Sequence of chain 1.A:
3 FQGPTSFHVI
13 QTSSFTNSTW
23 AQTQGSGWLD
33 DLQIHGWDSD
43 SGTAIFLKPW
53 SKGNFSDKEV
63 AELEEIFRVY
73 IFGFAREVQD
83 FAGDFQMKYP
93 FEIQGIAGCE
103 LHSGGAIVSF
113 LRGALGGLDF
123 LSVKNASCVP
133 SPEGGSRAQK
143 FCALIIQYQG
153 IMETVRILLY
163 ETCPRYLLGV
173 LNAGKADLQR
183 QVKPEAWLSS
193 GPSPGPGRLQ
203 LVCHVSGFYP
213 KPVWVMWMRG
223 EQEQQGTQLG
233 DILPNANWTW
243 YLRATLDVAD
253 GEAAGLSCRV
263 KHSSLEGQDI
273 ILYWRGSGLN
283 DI

Binding-site contacts:
Ligand atom C6 contacts residue LEU170 of chain 1.A at 4.1 Å (hydrophobic).
Ligand atom O7 contacts residue PHE57 of chain 1.A at 3.3 Å.
Ligand atom C8 contacts residue PHE57 of chain 1.A at 3.9 Å (hydrophobic).
Ligand atom C2 contacts residue ASN56 of chain 1.A at 2.4 Å.
Ligand atom C8 contacts residue ASN56 of chain 1.A at 3.9 Å.
Ligand atom C7 contacts residue PHE57 of chain 1.A at 4.0 Å (hydrophobic).
Ligand atom O5 contacts residue ARG167 of chain 1.A at 4.1 Å.
Ligand atom C1 contacts residue ARG167 of chain 1.A at 4.1 Å.
Ligand atom C6 contacts residue LEU170 of chain 1.A at 3.9 Å (hydrophobic).
Ligand atom C8 contacts residue LEU170 of chain 1.A at 3.5 Å (hydrophobic).
Ligand atom C4 contacts residue ARG167 of chain 1.A at 4.3 Å.
Ligand atom C6 contacts residue ASN174 of chain 1.A at 3.9 Å.
Ligand atom O4 contacts residue ARG167 of chain 1.A at 4.0 Å.
Ligand atom C3 contacts residue ASN56 of chain 1.A at 3.8 Å.
Ligand atom C4 contacts residue ASN56 of chain 1.A at 4.2 Å.
Ligand atom C7 contacts residue ARG167 of chain 1.A at 3.6 Å.
Ligand atom C5 contacts residue ARG167 of chain 1.A at 4.3 Å.
Ligand atom C7 contacts residue ASN56 of chain 1.A at 3.6 Å.
Ligand atom O5 contacts residue ASN56 of chain 1.A at 2.2 Å (h-bond).
Ligand atom C3 contacts residue ARG167 of chain 1.A at 4.1 Å.
Ligand atom O5 contacts residue GLY171 of chain 1.A at 4.3 Å.
Ligand atom C1 contacts residue ASN56 of chain 1.A at 1.4 Å.
Ligand atom O5 contacts residue LEU170 of chain 1.A at 4.5 Å.
Ligand atom C8 contacts residue PRO166 of chain 1.A at 4.2 Å (hydrophobic).
Ligand atom O7 contacts residue ASN56 of chain 1.A at 3.7 Å.
Ligand atom C6 contacts residue ARG167 of chain 1.A at 4.1 Å.
Ligand atom C7 contacts residue LEU170 of chain 1.A at 4.5 Å (hydrophobic).
Ligand atom O7 contacts residue ARG167 of chain 1.A at 3.0 Å (salt-bridge).
Ligand atom C5 contacts residue ARG167 of chain 1.A at 4.1 Å.
Ligand atom C5 contacts residue ASN56 of chain 1.A at 3.6 Å.
Ligand atom C8 contacts residue GLU61 of chain 1.A at 3.9 Å.
Ligand atom O5 contacts residue ARG167 of chain 1.A at 3.3 Å.
Ligand atom C8 contacts residue ARG167 of chain 1.A at 3.5 Å.
Ligand atom C1 contacts residue ARG167 of chain 1.A at 4.0 Å.
Ligand atom N2 contacts residue ASN56 of chain 1.A at 2.9 Å (h-bond).

A small-molecule ligand and the protein it binds are described below.
Small molecule (SMILES): CC(=O)N[C@H]1[C@H](O[C@H]2[C@H](O[C@@H]3O[C@@H](C)[C@@H](O)[C@@H](O)[C@@H]3O)[C@@H](NC(C)=O)CO[C@@H]2CO[C@@H]2O[C@@H](C)[C@@H](O)[C@@H](O)[C@@H]2O)O[C@H](CO)[C@@H](O[C@@H]2O[C@H](CO[C@H]3O[C@H](CO)[C@@H](O)[C@H](O)[C@@H]3O)[C@@H](O)[C@H](O[C@H]3O[C@H](CO)[C@@H](O)[C@H](O)[C@@H]3O)[C@@H]2O)[C@@H]1O